Binding-site contacts:
Ligand atom C6 contacts residue ASN91 of chain 1.A at 4.1 Å.
Ligand atom O7 contacts residue GLY90 of chain 1.A at 3.8 Å.
Ligand atom C4 contacts residue ASN91 of chain 1.A at 4.2 Å.
Ligand atom O5 contacts residue ASN91 of chain 1.A at 2.9 Å (h-bond).
Ligand atom C1 contacts residue ASN91 of chain 1.A at 2.9 Å.
Ligand atom C7 contacts residue ASN91 of chain 1.A at 3.5 Å.
Ligand atom C8 contacts residue GLY90 of chain 1.A at 4.2 Å.
Ligand atom C3 contacts residue ASN91 of chain 1.A at 4.3 Å.
Ligand atom N2 contacts residue ASN91 of chain 1.A at 3.6 Å (h-bond).
Ligand atom O7 contacts residue ASN91 of chain 1.A at 2.9 Å (h-bond).
Ligand atom C2 contacts residue ASN91 of chain 1.A at 3.0 Å.
Ligand atom C5 contacts residue ASN91 of chain 1.A at 3.8 Å.
Ligand atom C7 contacts residue GLY90 of chain 1.A at 4.2 Å.

Sequence of chain 1.A:
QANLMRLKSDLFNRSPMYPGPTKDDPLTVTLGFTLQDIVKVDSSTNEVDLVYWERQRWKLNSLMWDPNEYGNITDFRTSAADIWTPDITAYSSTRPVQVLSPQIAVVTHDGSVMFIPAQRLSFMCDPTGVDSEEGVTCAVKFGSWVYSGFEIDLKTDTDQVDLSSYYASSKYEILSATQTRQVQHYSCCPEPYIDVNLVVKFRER

This small molecule binds to this protein.
Small molecule (SMILES): CC(=O)N[C@@H]1[C@@H](O)[C@H](O)[C@@H](CO)O[C@H]1O